A small-molecule ligand and the protein it binds are described below.
Small molecule (SMILES): CC(=O)N[C@@H]1[C@@H](O)[C@H](O)[C@@H](CO)O[C@H]1O

Binding-site contacts:
Ligand atom C4 contacts residue GLN577 of chain 1.C at 3.6 Å.
Ligand atom C5 contacts residue ASN328 of chain 1.C at 3.7 Å.
Ligand atom C8 contacts residue ASN328 of chain 1.C at 4.4 Å.
Ligand atom O6 contacts residue GLN577 of chain 1.C at 4.5 Å.
Ligand atom O4 contacts residue GLN577 of chain 1.C at 4.4 Å.
Ligand atom C4 contacts residue ASN328 of chain 1.C at 4.3 Å.
Ligand atom C2 contacts residue ASN328 of chain 1.C at 2.5 Å.
Ligand atom O7 contacts residue ASN328 of chain 1.C at 3.3 Å (h-bond).
Ligand atom C5 contacts residue GLN577 of chain 1.C at 3.7 Å.
Ligand atom C7 contacts residue ASN328 of chain 1.C at 3.2 Å.
Ligand atom N2 contacts residue ASN328 of chain 1.C at 2.9 Å (h-bond).
Ligand atom O5 contacts residue GLN577 of chain 1.C at 3.6 Å (h-bond).
Ligand atom C1 contacts residue ASN328 of chain 1.C at 1.4 Å.
Ligand atom O5 contacts residue ASN328 of chain 1.C at 2.5 Å (h-bond).
Ligand atom C3 contacts residue ASN328 of chain 1.C at 3.8 Å.
Ligand atom C6 contacts residue GLN577 of chain 1.C at 3.2 Å.

Sequence of chain 1.C:
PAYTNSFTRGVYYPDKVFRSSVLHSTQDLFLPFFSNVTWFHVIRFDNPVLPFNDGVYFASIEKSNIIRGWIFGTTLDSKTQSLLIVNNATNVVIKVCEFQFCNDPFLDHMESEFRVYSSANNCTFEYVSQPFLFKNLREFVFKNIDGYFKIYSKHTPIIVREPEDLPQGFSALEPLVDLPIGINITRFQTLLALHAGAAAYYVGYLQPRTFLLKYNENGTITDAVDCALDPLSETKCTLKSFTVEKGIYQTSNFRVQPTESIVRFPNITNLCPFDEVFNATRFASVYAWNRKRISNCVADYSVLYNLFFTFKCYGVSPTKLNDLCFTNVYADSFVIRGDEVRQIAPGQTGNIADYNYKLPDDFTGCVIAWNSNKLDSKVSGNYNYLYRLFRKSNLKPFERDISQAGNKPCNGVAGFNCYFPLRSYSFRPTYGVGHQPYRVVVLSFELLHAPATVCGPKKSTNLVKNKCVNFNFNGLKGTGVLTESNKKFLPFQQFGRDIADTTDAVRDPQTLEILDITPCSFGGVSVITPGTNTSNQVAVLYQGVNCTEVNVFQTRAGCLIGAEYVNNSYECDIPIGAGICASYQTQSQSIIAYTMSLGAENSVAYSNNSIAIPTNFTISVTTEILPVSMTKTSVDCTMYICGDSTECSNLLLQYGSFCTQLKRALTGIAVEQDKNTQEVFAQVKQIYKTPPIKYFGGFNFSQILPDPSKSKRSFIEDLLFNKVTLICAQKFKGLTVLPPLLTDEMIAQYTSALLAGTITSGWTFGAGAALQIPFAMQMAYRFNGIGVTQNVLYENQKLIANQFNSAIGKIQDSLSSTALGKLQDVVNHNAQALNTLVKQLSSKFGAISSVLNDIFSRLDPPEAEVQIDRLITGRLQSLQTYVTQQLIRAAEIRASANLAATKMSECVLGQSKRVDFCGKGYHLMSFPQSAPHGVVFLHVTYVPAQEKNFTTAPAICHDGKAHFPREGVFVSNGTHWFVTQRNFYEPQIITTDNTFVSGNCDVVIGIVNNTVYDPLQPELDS